This small molecule binds to this protein.
Small molecule (SMILES): CC(=O)N[C@@H]1[C@@H](O)[C@H](O)[C@@H](CO)O[C@H]1O

Sequence of chain 1.C:
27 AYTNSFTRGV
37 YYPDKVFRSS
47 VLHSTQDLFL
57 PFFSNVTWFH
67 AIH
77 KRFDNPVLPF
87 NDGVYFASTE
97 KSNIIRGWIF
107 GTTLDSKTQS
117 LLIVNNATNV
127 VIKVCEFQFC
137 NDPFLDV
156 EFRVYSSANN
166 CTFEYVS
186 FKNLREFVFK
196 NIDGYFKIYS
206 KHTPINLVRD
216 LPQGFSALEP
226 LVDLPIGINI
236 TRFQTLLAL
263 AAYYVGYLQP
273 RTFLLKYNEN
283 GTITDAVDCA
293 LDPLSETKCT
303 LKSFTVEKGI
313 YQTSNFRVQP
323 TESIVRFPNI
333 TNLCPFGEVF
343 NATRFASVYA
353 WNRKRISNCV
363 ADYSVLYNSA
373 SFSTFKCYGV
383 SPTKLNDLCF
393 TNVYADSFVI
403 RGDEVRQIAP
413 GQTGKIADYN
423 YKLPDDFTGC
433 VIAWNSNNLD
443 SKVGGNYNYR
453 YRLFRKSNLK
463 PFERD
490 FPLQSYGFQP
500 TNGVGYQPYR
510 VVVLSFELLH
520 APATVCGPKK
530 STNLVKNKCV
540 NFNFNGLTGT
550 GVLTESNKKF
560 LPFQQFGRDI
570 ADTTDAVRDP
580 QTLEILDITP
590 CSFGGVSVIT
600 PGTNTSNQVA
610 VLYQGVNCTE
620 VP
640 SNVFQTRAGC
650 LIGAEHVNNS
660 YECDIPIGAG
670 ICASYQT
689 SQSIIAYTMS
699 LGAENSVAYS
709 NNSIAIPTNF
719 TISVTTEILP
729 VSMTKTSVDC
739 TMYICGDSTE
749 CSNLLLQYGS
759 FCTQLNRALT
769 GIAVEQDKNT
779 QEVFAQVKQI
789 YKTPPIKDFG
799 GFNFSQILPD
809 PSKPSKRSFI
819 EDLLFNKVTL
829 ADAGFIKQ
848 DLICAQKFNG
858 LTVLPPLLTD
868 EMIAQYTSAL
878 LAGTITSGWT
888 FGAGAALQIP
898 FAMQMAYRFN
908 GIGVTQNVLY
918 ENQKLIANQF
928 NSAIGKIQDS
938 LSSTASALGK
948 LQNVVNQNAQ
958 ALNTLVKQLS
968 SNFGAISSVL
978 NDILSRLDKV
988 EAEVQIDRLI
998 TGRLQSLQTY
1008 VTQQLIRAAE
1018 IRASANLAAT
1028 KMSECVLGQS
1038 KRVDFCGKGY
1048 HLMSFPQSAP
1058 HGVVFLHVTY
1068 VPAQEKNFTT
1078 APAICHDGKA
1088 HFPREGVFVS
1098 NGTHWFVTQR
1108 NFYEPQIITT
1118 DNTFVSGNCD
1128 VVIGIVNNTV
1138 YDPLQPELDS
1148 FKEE

Sequence of chain 1.B:
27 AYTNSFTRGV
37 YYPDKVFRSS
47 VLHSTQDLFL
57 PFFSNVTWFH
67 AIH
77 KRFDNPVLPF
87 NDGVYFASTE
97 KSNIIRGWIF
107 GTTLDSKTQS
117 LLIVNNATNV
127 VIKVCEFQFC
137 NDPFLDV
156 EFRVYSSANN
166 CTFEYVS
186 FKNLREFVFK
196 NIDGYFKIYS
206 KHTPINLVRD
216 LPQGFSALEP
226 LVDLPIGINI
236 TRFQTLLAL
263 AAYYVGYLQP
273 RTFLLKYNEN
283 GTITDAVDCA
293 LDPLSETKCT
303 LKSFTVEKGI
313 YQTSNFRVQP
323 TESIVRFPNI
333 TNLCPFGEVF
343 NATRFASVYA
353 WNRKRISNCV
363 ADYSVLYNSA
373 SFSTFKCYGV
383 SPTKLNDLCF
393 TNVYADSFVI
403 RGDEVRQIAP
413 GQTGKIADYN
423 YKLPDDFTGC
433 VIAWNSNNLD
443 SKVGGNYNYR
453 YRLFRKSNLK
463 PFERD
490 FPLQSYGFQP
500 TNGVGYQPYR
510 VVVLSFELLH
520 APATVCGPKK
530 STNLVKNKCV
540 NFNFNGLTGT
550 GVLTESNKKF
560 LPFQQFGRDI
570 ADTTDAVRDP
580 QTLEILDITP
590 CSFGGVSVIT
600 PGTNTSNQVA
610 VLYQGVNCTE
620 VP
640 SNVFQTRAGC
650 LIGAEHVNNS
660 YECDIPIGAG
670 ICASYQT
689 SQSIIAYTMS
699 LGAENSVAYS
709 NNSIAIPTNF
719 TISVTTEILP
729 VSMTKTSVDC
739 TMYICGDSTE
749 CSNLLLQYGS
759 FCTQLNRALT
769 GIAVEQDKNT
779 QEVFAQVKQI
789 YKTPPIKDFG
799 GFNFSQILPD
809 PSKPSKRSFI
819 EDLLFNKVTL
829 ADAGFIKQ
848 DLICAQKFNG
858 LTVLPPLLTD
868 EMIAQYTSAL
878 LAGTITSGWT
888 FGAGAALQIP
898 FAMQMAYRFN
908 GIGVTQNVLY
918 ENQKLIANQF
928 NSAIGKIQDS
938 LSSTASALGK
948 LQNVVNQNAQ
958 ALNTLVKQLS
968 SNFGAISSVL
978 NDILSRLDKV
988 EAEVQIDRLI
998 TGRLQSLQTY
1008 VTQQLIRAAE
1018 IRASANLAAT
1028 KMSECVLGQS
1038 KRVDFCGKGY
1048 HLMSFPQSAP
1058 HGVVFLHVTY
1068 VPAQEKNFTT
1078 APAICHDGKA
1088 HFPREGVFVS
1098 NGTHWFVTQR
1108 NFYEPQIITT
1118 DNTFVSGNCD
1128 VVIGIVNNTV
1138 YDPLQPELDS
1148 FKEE

Binding-site contacts:
Ligand atom N2 contacts residue GLN644 of chain 1.B at 3.3 Å (h-bond).
Ligand atom O6 contacts residue GLN836 of chain 1.C at 4.1 Å.
Ligand atom C7 contacts residue GLN644 of chain 1.B at 3.9 Å.
Ligand atom O5 contacts residue ASN616 of chain 1.B at 2.4 Å (h-bond).
Ligand atom C8 contacts residue ASN616 of chain 1.B at 4.4 Å.
Ligand atom C8 contacts residue GLN644 of chain 1.B at 3.5 Å.
Ligand atom C4 contacts residue ASN616 of chain 1.B at 4.2 Å.
Ligand atom N2 contacts residue ASN616 of chain 1.B at 2.9 Å (h-bond).
Ligand atom C2 contacts residue GLN644 of chain 1.B at 4.4 Å.
Ligand atom C5 contacts residue ASN616 of chain 1.B at 3.7 Å.
Ligand atom C8 contacts residue THR645 of chain 1.B at 4.3 Å.
Ligand atom C1 contacts residue ASN616 of chain 1.B at 1.4 Å.
Ligand atom C7 contacts residue ILE834 of chain 1.C at 4.3 Å (hydrophobic).
Ligand atom O7 contacts residue ILE834 of chain 1.C at 3.2 Å.
Ligand atom O7 contacts residue ASN616 of chain 1.B at 3.2 Å (h-bond).
Ligand atom C8 contacts residue ILE834 of chain 1.C at 4.3 Å (hydrophobic).
Ligand atom O5 contacts residue GLN836 of chain 1.C at 4.4 Å.
Ligand atom C3 contacts residue GLN644 of chain 1.B at 4.5 Å.
Ligand atom C7 contacts residue ASN616 of chain 1.B at 3.2 Å.
Ligand atom C3 contacts residue ASN616 of chain 1.B at 3.8 Å.
Ligand atom C2 contacts residue ASN616 of chain 1.B at 2.5 Å.